This small molecule binds to this protein.
Small molecule (SMILES): CC(=O)N[C@@H]1[C@@H](O)[C@H](O)[C@@H](CO)O[C@H]1O

Binding-site contacts:
Ligand atom O7 contacts residue ASN119 of chain 1.A at 3.2 Å (h-bond).
Ligand atom O7 contacts residue VAL114 of chain 1.A at 3.9 Å.
Ligand atom C3 contacts residue ASN119 of chain 1.A at 3.7 Å.
Ligand atom N2 contacts residue ASN119 of chain 1.A at 3.0 Å (h-bond).
Ligand atom C1 contacts residue ASN119 of chain 1.A at 1.4 Å.
Ligand atom C7 contacts residue VAL114 of chain 1.A at 4.0 Å (hydrophobic).
Ligand atom C8 contacts residue VAL114 of chain 1.A at 3.7 Å (hydrophobic).
Ligand atom C5 contacts residue ASN119 of chain 1.A at 3.6 Å.
Ligand atom C8 contacts residue GLY116 of chain 1.A at 4.2 Å.
Ligand atom C7 contacts residue ASN119 of chain 1.A at 3.3 Å.
Ligand atom O5 contacts residue ASN119 of chain 1.A at 2.3 Å (h-bond).
Ligand atom C4 contacts residue ASN119 of chain 1.A at 4.1 Å.
Ligand atom C2 contacts residue ASN119 of chain 1.A at 2.4 Å.

Sequence of chain 1.A:
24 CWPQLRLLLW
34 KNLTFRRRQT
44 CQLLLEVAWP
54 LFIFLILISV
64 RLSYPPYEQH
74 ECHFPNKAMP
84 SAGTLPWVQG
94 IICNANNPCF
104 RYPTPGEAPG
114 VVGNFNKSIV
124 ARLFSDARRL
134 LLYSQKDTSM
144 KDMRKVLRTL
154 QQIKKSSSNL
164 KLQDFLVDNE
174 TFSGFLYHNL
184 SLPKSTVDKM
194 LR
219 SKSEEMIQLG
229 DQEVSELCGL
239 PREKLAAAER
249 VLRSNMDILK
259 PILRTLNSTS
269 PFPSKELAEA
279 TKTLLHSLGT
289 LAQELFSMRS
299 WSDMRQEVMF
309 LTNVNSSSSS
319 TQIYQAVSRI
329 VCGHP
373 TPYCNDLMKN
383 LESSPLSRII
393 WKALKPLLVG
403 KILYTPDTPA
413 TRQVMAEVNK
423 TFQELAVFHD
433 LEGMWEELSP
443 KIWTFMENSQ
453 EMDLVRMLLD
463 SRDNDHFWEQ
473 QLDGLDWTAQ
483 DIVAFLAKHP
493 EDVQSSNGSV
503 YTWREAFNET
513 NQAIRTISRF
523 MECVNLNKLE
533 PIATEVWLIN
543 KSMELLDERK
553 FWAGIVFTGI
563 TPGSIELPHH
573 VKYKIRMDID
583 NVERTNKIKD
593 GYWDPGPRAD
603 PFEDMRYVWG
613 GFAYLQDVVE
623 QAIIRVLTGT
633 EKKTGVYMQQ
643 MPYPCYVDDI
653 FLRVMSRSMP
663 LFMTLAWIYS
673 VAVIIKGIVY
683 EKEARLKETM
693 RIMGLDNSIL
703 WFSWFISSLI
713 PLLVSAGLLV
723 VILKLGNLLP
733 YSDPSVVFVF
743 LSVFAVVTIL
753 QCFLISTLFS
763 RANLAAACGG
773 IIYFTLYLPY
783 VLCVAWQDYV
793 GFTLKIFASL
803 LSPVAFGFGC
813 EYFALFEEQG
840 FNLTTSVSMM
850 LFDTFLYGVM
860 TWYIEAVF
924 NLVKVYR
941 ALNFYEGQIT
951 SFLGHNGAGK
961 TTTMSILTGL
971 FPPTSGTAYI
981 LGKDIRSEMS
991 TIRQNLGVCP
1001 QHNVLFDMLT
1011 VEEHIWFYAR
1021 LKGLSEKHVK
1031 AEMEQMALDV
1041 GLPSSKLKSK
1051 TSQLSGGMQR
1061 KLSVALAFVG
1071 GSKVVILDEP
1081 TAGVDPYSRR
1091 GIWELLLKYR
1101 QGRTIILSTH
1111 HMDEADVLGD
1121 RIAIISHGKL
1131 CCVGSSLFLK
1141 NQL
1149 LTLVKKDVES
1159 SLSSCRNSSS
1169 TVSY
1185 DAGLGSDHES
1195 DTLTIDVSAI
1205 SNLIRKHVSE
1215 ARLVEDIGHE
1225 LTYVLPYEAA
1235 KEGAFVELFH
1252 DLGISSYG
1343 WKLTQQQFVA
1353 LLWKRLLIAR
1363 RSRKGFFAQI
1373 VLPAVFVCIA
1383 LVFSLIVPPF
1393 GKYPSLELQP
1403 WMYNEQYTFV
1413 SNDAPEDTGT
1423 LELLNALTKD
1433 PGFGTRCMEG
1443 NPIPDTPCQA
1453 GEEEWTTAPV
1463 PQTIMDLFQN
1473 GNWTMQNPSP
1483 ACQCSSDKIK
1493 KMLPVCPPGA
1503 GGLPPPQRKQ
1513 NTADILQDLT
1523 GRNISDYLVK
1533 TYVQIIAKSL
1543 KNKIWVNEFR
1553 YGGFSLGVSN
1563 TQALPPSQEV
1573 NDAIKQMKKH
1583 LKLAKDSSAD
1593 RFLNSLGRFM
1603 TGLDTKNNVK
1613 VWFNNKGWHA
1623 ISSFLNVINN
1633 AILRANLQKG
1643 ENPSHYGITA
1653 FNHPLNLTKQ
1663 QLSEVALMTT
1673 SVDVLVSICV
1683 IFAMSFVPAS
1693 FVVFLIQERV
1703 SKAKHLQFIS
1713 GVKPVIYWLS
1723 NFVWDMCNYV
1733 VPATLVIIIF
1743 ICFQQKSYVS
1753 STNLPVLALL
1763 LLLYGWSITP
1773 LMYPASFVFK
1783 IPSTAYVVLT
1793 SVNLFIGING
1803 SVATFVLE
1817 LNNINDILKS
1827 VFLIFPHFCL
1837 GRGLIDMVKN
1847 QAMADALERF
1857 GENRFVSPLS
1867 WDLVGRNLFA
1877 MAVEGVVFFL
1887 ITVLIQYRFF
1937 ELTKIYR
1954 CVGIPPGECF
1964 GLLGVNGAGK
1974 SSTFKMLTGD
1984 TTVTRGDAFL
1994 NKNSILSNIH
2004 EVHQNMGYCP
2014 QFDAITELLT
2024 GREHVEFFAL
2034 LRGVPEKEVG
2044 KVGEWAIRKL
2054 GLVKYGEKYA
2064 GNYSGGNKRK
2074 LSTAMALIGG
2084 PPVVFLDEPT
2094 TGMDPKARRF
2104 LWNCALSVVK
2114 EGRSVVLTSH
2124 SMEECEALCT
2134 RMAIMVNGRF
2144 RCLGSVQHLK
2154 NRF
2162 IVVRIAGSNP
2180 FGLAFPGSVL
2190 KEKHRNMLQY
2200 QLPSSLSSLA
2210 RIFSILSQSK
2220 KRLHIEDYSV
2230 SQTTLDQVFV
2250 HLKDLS